Sequence of chain 1.A:
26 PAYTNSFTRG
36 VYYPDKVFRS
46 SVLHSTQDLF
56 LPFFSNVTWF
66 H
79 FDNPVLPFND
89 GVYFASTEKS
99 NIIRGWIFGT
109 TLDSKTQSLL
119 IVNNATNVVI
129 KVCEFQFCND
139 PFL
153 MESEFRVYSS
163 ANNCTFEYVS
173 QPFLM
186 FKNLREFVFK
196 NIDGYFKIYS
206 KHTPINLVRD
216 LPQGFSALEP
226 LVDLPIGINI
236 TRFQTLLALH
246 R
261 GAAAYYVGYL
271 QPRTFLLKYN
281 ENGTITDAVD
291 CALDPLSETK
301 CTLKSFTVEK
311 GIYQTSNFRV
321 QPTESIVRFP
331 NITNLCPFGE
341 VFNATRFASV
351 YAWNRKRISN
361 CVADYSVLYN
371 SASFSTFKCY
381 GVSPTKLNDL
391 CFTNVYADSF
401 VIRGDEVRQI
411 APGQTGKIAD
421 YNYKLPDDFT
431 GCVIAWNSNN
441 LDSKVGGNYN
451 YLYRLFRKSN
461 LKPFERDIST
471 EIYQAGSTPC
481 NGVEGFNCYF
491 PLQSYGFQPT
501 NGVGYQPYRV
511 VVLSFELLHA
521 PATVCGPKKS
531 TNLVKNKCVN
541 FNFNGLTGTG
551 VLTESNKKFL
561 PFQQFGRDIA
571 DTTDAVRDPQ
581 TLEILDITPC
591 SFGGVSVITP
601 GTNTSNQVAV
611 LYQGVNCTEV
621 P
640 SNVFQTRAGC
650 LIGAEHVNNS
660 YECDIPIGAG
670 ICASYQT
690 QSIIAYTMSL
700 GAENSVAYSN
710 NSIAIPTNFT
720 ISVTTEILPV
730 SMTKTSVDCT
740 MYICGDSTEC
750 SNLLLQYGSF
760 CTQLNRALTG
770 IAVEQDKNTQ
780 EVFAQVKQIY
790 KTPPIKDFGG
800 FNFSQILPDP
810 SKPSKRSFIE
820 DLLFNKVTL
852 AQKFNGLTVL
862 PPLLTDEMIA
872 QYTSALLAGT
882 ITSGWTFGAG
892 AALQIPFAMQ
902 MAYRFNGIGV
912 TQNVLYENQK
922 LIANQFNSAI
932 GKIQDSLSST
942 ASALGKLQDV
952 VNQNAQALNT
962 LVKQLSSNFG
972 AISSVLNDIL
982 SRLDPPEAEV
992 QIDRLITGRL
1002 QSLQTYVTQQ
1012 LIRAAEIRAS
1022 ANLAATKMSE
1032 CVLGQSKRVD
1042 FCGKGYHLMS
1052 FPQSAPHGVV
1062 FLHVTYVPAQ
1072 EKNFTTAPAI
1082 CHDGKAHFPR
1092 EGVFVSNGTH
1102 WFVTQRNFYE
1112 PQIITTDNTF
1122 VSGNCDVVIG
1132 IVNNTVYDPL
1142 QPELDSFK

Binding-site contacts:
Ligand atom C6 contacts residue TYR28 of chain 1.A at 4.0 Å (hydrophobic).
Ligand atom C5 contacts residue ASN61 of chain 1.A at 3.7 Å.
Ligand atom C3 contacts residue TYR28 of chain 1.A at 3.9 Å (hydrophobic).
Ligand atom C4 contacts residue TYR28 of chain 1.A at 4.0 Å (hydrophobic).
Ligand atom C4 contacts residue ASN61 of chain 1.A at 4.2 Å.
Ligand atom C2 contacts residue ASN61 of chain 1.A at 2.5 Å.
Ligand atom C5 contacts residue TYR28 of chain 1.A at 3.5 Å (hydrophobic).
Ligand atom N2 contacts residue ASN61 of chain 1.A at 2.9 Å (h-bond).
Ligand atom C2 contacts residue TYR28 of chain 1.A at 4.4 Å (hydrophobic).
Ligand atom O7 contacts residue ASN61 of chain 1.A at 4.5 Å.
Ligand atom C3 contacts residue ASN61 of chain 1.A at 3.8 Å.
Ligand atom O4 contacts residue TYR28 of chain 1.A at 3.8 Å.
Ligand atom O6 contacts residue TYR28 of chain 1.A at 3.7 Å.
Ligand atom N2 contacts residue TYR28 of chain 1.A at 4.3 Å.
Ligand atom C1 contacts residue TYR28 of chain 1.A at 3.9 Å (hydrophobic).
Ligand atom O5 contacts residue ASN61 of chain 1.A at 2.4 Å (h-bond).
Ligand atom C1 contacts residue ASN61 of chain 1.A at 1.4 Å.
Ligand atom O5 contacts residue TYR28 of chain 1.A at 4.4 Å.
Ligand atom C7 contacts residue ASN61 of chain 1.A at 3.9 Å.
Ligand atom C8 contacts residue ASN61 of chain 1.A at 4.3 Å.

The small molecule below binds the protein below.
Small molecule (SMILES): CC(=O)N[C@@H]1[C@@H](O)[C@H](O)[C@@H](CO)O[C@H]1O